Sequence of chain 1.A:
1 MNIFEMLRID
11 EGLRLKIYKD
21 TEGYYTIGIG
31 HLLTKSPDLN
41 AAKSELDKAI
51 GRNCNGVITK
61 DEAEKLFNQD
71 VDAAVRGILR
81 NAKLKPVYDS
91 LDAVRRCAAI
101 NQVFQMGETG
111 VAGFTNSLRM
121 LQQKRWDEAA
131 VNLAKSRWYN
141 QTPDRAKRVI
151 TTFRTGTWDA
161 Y

This protein binds this small molecule.
Small molecule (SMILES): B1C=CC=CN1

Binding-site contacts:
Ligand atom C5 contacts residue VAL87 of chain 1.A at 3.9 Å (hydrophobic).
Ligand atom C3 contacts residue LEU84 of chain 1.A at 4.0 Å (hydrophobic).
Ligand atom B2 contacts residue LEU118 of chain 1.A at 4.4 Å.
Ligand atom C5 contacts residue TYR88 of chain 1.A at 3.9 Å (hydrophobic).
Ligand atom C5 contacts residue LEU84 of chain 1.A at 4.4 Å (hydrophobic).
Ligand atom C4 contacts residue ALA99 of chain 1.A at 3.8 Å (hydrophobic).
Ligand atom C5 contacts residue LEU118 of chain 1.A at 3.9 Å (hydrophobic).
Ligand atom B2 contacts residue GLN102 of chain 1.A at 3.4 Å.
Ligand atom N1 contacts residue ALA99 of chain 1.A at 3.6 Å.
Ligand atom C3 contacts residue ALA99 of chain 1.A at 3.7 Å (hydrophobic).
Ligand atom C4 contacts residue LEU84 of chain 1.A at 4.0 Å (hydrophobic).
Ligand atom N1 contacts residue PHE153 of chain 1.A at 3.9 Å.
Ligand atom C4 contacts residue TYR88 of chain 1.A at 4.1 Å (hydrophobic).
Ligand atom C3 contacts residue ILE78 of chain 1.A at 4.2 Å (hydrophobic).
Ligand atom C6 contacts residue LEU91 of chain 1.A at 4.3 Å (hydrophobic).
Ligand atom C3 contacts residue VAL103 of chain 1.A at 4.2 Å (hydrophobic).
Ligand atom B2 contacts residue ALA99 of chain 1.A at 3.6 Å.
Ligand atom C4 contacts residue LEU118 of chain 1.A at 4.4 Å (hydrophobic).
Ligand atom C4 contacts residue ILE78 of chain 1.A at 4.5 Å (hydrophobic).
Ligand atom N1 contacts residue LEU121 of chain 1.A at 4.4 Å.
Ligand atom B2 contacts residue VAL103 of chain 1.A at 4.4 Å.
Ligand atom C6 contacts residue ALA99 of chain 1.A at 3.7 Å (hydrophobic).
Ligand atom C6 contacts residue GLN102 of chain 1.A at 4.4 Å.
Ligand atom C6 contacts residue LEU121 of chain 1.A at 4.0 Å (hydrophobic).
Ligand atom C6 contacts residue VAL87 of chain 1.A at 4.2 Å (hydrophobic).
Ligand atom C6 contacts residue PHE153 of chain 1.A at 4.3 Å (hydrophobic).
Ligand atom C5 contacts residue ALA99 of chain 1.A at 3.8 Å (hydrophobic).
Ligand atom C5 contacts residue LEU91 of chain 1.A at 4.2 Å (hydrophobic).
Ligand atom N1 contacts residue LEU118 of chain 1.A at 3.8 Å.
Ligand atom N1 contacts residue GLN102 of chain 1.A at 3.1 Å (h-bond).
Ligand atom C6 contacts residue LEU118 of chain 1.A at 3.6 Å (hydrophobic).